Binding-site contacts:
Ligand atom C16 contacts residue GLN71 of chain 2.A at 3.3 Å.
Ligand atom C6 contacts residue ASN44 of chain 1.A at 3.8 Å.
Ligand atom O7 contacts residue TYR155 of chain 2.A at 3.2 Å.
Ligand atom C11 contacts residue PHE196 of chain 2.A at 3.9 Å (hydrophobic).
Ligand atom C19 contacts residue VAL45 of chain 1.A at 3.7 Å (hydrophobic).
Ligand atom C22 contacts residue VAL45 of chain 1.A at 3.9 Å (hydrophobic).
Ligand atom O4 contacts residue ARG242 of chain 2.A at 3.0 Å (salt-bridge).
Ligand atom O4 contacts residue PHE196 of chain 2.A at 3.6 Å.
Ligand atom O4 contacts residue ARG310 of chain 2.A at 2.9 Å (salt-bridge).
Ligand atom O10 contacts residue ASN44 of chain 1.A at 3.0 Å (h-bond).
Ligand atom O10 contacts residue ASP42 of chain 1.A at 2.6 Å (salt-bridge).
Ligand atom O10 contacts residue GLN72 of chain 2.A at 3.7 Å.
Ligand atom C18 contacts residue VAL45 of chain 1.A at 3.7 Å (hydrophobic).
Ligand atom C11 contacts residue ARG309 of chain 2.A at 3.4 Å.
Ligand atom C13 contacts residue ARG193 of chain 2.A at 3.6 Å.
Ligand atom C21 contacts residue ASP42 of chain 1.A at 3.5 Å.
Ligand atom C20 contacts residue VAL45 of chain 1.A at 3.8 Å (hydrophobic).
Ligand atom C15 contacts residue GLN71 of chain 2.A at 3.5 Å.
Ligand atom O5 contacts residue ARG310 of chain 2.A at 2.8 Å (salt-bridge).
Ligand atom C5 contacts residue VAL45 of chain 1.A at 3.9 Å (hydrophobic).
Ligand atom C21 contacts residue VAL45 of chain 1.A at 3.9 Å (hydrophobic).
Ligand atom O5 contacts residue ARG309 of chain 2.A at 3.0 Å (salt-bridge).
Ligand atom C14 contacts residue TYR155 of chain 2.A at 3.9 Å (hydrophobic).
Ligand atom O6 contacts residue THR240 of chain 2.A at 2.7 Å (h-bond).
Ligand atom O2 contacts residue PHE196 of chain 2.A at 3.5 Å.
Ligand atom C2 contacts residue TYR75 of chain 2.A at 3.8 Å (hydrophobic).
Ligand atom C14 contacts residue THR240 of chain 2.A at 3.8 Å.
Ligand atom C3 contacts residue VAL45 of chain 1.A at 3.9 Å (hydrophobic).
Ligand atom C7 contacts residue VAL45 of chain 1.A at 3.7 Å (hydrophobic).
Ligand atom C23 contacts residue VAL45 of chain 1.A at 3.8 Å (hydrophobic).
Ligand atom O4 contacts residue ARG309 of chain 2.A at 3.2 Å (salt-bridge).
Ligand atom C20 contacts residue ASP42 of chain 1.A at 3.6 Å.
Ligand atom C17 contacts residue GLN71 of chain 2.A at 3.6 Å.
Ligand atom C11 contacts residue ARG310 of chain 2.A at 3.4 Å.
Ligand atom C21 contacts residue GLN72 of chain 2.A at 3.7 Å.
Ligand atom C22 contacts residue GLN72 of chain 2.A at 3.8 Å.
Ligand atom O8 contacts residue GLN71 of chain 2.A at 3.0 Å (h-bond).
Ligand atom C17 contacts residue TYR75 of chain 2.A at 3.9 Å (hydrophobic).
Ligand atom C4 contacts residue VAL45 of chain 1.A at 3.6 Å (hydrophobic).
Ligand atom O6 contacts residue GLN71 of chain 2.A at 3.9 Å.

The small molecule below binds the protein below.
Small molecule (SMILES): O=C(O)C[C@H](OC(=O)/C=C/c1ccc(O)cc1)[C@@H](OC(=O)/C=C/c1ccc(O)cc1)C(=O)O

Sequence of chain 1.A:
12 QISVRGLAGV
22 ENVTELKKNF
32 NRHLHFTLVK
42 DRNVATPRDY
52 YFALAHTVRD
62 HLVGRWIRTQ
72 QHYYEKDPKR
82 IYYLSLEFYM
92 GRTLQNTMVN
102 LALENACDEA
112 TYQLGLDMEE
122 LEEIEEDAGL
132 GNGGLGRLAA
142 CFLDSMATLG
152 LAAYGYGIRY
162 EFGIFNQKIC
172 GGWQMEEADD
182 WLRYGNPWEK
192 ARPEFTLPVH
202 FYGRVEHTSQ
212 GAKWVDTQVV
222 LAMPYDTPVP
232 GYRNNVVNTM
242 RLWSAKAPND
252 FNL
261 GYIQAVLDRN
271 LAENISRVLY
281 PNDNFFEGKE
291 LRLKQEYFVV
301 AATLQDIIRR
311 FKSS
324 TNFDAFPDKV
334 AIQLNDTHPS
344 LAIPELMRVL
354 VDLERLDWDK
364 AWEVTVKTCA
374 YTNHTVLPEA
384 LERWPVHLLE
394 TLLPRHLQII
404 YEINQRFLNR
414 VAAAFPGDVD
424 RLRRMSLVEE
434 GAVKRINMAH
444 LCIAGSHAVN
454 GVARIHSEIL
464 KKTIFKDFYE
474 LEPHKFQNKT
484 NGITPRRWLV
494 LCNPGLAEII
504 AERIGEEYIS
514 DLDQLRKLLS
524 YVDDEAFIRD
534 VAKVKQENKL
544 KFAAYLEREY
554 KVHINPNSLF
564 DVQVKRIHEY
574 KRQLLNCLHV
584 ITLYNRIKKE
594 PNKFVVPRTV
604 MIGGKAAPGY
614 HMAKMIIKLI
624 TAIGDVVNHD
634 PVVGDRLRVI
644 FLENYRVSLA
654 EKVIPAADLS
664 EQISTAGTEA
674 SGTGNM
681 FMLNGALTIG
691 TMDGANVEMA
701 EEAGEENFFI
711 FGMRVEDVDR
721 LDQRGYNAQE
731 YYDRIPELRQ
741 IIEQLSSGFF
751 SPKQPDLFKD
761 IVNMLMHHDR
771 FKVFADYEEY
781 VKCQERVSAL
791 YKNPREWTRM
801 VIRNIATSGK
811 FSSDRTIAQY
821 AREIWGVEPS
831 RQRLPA

Sequence of chain 2.A:
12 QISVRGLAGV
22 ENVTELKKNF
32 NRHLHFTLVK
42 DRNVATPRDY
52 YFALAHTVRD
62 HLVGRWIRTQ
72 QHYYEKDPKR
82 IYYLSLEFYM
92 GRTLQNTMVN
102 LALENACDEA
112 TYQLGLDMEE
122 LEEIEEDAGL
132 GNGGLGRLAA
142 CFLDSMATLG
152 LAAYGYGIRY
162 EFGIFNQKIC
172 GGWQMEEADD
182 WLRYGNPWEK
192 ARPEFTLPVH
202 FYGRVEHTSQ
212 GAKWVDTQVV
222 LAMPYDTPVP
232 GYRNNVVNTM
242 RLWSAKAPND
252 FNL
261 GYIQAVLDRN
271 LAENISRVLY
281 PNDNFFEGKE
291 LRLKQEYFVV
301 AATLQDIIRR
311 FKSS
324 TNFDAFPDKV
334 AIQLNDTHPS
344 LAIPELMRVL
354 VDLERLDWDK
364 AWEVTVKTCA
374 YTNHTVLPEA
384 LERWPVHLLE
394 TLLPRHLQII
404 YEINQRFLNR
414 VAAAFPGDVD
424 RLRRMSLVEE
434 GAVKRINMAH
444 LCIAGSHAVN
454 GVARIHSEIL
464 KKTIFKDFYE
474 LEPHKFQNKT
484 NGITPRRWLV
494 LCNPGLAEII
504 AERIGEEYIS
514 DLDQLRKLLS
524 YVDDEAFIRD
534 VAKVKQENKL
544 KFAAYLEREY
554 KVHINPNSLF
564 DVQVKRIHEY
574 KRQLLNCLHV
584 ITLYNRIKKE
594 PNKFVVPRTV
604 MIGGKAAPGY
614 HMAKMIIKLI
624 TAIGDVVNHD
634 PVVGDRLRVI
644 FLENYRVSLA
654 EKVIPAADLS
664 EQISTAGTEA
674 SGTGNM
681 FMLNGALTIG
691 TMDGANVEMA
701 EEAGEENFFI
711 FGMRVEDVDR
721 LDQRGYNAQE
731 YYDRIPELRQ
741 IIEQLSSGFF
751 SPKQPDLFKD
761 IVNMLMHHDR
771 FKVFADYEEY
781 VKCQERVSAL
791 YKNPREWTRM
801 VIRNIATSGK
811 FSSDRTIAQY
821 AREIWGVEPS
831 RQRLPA